Sequence of chain 2.B:
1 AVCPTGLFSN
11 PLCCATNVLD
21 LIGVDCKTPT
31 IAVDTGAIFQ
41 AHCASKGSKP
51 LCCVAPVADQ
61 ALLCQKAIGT

Sequence of chain 3.A:
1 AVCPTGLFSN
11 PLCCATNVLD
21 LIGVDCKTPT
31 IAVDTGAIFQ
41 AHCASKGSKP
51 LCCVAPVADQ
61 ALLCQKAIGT

This small molecule binds to this protein.
Small molecule (SMILES): CCCCCCCCCCCCOS(=O)(=O)O

Binding-site contacts:
Ligand atom C3 contacts residue LEU7 of chain 3.A at 4.2 Å (hydrophobic).
Ligand atom O2S contacts residue PHE8 of chain 2.B at 3.7 Å.
Ligand atom O3S contacts residue THR5 of chain 2.B at 2.9 Å (h-bond).
Ligand atom S contacts residue PRO4 of chain 2.B at 4.3 Å.
Ligand atom S contacts residue PHE8 of chain 2.B at 3.9 Å.
Ligand atom O1S contacts residue LEU7 of chain 2.B at 2.9 Å (h-bond).
Ligand atom S contacts residue GLY6 of chain 2.B at 4.4 Å.
Ligand atom C7 contacts residue GLN65 of chain 2.B at 4.1 Å.
Ligand atom O4 contacts residue PRO4 of chain 2.B at 3.7 Å.
Ligand atom C1 contacts residue PHE8 of chain 2.B at 4.0 Å (hydrophobic).
Ligand atom O1S contacts residue PHE8 of chain 2.B at 4.4 Å.
Ligand atom C10 contacts residue GLN65 of chain 2.B at 3.7 Å.
Ligand atom O4 contacts residue GLY6 of chain 2.B at 3.9 Å.
Ligand atom O1S contacts residue THR5 of chain 2.B at 3.3 Å (h-bond).
Ligand atom C8 contacts residue GLN65 of chain 2.B at 3.0 Å.
Ligand atom O1S contacts residue GLY6 of chain 2.B at 3.6 Å.
Ligand atom O2S contacts residue LEU7 of chain 2.B at 4.2 Å.
Ligand atom S contacts residue LEU7 of chain 2.B at 3.5 Å (h-bond).
Ligand atom O4 contacts residue THR5 of chain 2.B at 3.3 Å (h-bond).
Ligand atom O4 contacts residue PHE8 of chain 2.B at 2.6 Å (h-bond).
Ligand atom C4 contacts residue GLN65 of chain 2.B at 4.5 Å.
Ligand atom O4 contacts residue LEU7 of chain 2.B at 2.9 Å (h-bond).
Ligand atom C1 contacts residue LEU7 of chain 2.B at 3.8 Å (hydrophobic).
Ligand atom C9 contacts residue GLN65 of chain 2.B at 3.8 Å.
Ligand atom S contacts residue THR5 of chain 2.B at 3.3 Å (h-bond).
Ligand atom O3S contacts residue LEU7 of chain 2.B at 4.5 Å.
Ligand atom O3S contacts residue PRO4 of chain 2.B at 3.4 Å.
Ligand atom C5 contacts residue GLN65 of chain 2.B at 4.4 Å.